Sequence of chain 1.A:
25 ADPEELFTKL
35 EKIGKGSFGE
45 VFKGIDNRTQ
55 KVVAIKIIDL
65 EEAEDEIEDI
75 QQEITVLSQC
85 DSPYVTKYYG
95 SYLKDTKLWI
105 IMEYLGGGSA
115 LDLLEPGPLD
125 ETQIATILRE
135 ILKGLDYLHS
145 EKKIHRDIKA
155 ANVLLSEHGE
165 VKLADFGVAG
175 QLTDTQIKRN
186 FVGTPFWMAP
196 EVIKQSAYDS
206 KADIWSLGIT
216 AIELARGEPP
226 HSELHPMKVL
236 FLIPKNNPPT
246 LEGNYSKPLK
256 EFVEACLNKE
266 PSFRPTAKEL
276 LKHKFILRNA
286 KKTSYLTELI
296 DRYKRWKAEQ

This protein binds this small molecule.
Small molecule (SMILES): CO[C@@H](C(=O)N1Cc2[nH]nc(NC(=O)c3ccc(N4CCN(C)CC4)cc3)c2C1)c1ccccc1

Binding-site contacts:
Ligand atom N5 contacts residue ILE37 of chain 1.A at 3.7 Å.
Ligand atom C19 contacts residue GLY112 of chain 1.A at 3.9 Å.
Ligand atom C23 contacts residue GLY110 of chain 1.A at 3.3 Å.
Ligand atom C9 contacts residue ILE37 of chain 1.A at 3.5 Å (hydrophobic).
Ligand atom C9 contacts residue TYR108 of chain 1.A at 3.4 Å (hydrophobic).
Ligand atom C35 contacts residue ALA155 of chain 1.A at 3.3 Å (hydrophobic).
Ligand atom N2 contacts residue GLU107 of chain 1.A at 2.7 Å (salt-bridge).
Ligand atom N4 contacts residue ALA58 of chain 1.A at 3.8 Å.
Ligand atom C18 contacts residue TYR298 of chain 1.A at 3.6 Å (hydrophobic).
Ligand atom C36 contacts residue LYS60 of chain 1.A at 3.9 Å.
Ligand atom N2 contacts residue ALA58 of chain 1.A at 3.4 Å.
Ligand atom C9 contacts residue LEU109 of chain 1.A at 3.5 Å (hydrophobic).
Ligand atom C6 contacts residue ILE37 of chain 1.A at 3.5 Å (hydrophobic).
Ligand atom C13 contacts residue GLU107 of chain 1.A at 3.7 Å.
Ligand atom C19 contacts residue TYR298 of chain 1.A at 3.5 Å (hydrophobic).
Ligand atom C3 contacts residue LEU109 of chain 1.A at 3.6 Å (hydrophobic).
Ligand atom O26 contacts residue LYS60 of chain 1.A at 3.1 Å (salt-bridge).
Ligand atom C10 contacts residue TYR108 of chain 1.A at 3.5 Å (hydrophobic).
Ligand atom N2 contacts residue LEU109 of chain 1.A at 3.5 Å (h-bond).
Ligand atom C33 contacts residue ASP169 of chain 1.A at 3.9 Å.
Ligand atom N4 contacts residue LEU109 of chain 1.A at 2.8 Å (h-bond).
Ligand atom C21 contacts residue GLY110 of chain 1.A at 3.2 Å.
Ligand atom C33 contacts residue ASN156 of chain 1.A at 3.6 Å.
Ligand atom N4 contacts residue GLU107 of chain 1.A at 3.4 Å (salt-bridge).
Ligand atom C15 contacts residue LEU158 of chain 1.A at 3.7 Å (hydrophobic).
Ligand atom N20 contacts residue GLY110 of chain 1.A at 3.7 Å.
Ligand atom C14 contacts residue LEU158 of chain 1.A at 3.7 Å (hydrophobic).
Ligand atom N4 contacts residue TYR108 of chain 1.A at 3.8 Å.
Ligand atom O26 contacts residue MET106 of chain 1.A at 3.8 Å.
Ligand atom O8 contacts residue ILE37 of chain 1.A at 3.9 Å.
Ligand atom C6 contacts residue LEU109 of chain 1.A at 3.5 Å (hydrophobic).
Ligand atom C7 contacts residue LEU109 of chain 1.A at 3.6 Å (hydrophobic).
Ligand atom C35 contacts residue ASN156 of chain 1.A at 3.9 Å.
Ligand atom C13 contacts residue ALA58 of chain 1.A at 3.7 Å (hydrophobic).
Ligand atom C19 contacts residue GLY111 of chain 1.A at 3.5 Å.
Ligand atom O34 contacts residue LYS60 of chain 1.A at 3.3 Å (salt-bridge).
Ligand atom C11 contacts residue GLY112 of chain 1.A at 3.7 Å.
Ligand atom N1 contacts residue LEU158 of chain 1.A at 3.9 Å.
Ligand atom C7 contacts residue ILE37 of chain 1.A at 3.7 Å (hydrophobic).
Ligand atom N5 contacts residue LEU109 of chain 1.A at 2.9 Å (h-bond).